Sequence of chain 1.E:
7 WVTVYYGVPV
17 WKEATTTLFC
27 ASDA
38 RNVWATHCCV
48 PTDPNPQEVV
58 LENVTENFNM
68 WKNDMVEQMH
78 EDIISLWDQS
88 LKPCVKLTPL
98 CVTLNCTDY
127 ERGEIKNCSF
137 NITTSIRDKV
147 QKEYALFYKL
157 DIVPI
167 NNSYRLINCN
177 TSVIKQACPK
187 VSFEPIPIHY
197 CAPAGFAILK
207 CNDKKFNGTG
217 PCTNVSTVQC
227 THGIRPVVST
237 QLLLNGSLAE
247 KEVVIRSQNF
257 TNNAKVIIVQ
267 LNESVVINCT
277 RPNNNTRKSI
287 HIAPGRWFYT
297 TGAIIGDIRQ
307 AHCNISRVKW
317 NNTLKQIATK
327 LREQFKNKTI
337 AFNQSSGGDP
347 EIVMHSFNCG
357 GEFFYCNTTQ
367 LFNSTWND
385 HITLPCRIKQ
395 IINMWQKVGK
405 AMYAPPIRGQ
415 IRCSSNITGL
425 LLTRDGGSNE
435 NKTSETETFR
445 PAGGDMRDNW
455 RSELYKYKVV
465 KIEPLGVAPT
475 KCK

The protein below binds the small molecule below.
Small molecule (SMILES): CC(=O)N[C@H]1[C@H](O[C@H]2[C@H](O)[C@@H](NC(C)=O)CO[C@@H]2CO)O[C@H](CO)[C@@H](O[C@@H]2O[C@H](CO)[C@@H](O)[C@H](O)[C@@H]2O)[C@@H]1O

Binding-site contacts:
Ligand atom C8 contacts residue ASN274 of chain 1.E at 4.3 Å.
Ligand atom O6 contacts residue VAL272 of chain 1.E at 4.1 Å.
Ligand atom C3 contacts residue ASN274 of chain 1.E at 3.7 Å.
Ligand atom O5 contacts residue ASN274 of chain 1.E at 2.4 Å (h-bond).
Ligand atom O6 contacts residue ASN274 of chain 1.E at 4.1 Å.
Ligand atom C8 contacts residue SER418 of chain 1.E at 3.6 Å.
Ligand atom C1 contacts residue ASN274 of chain 1.E at 1.4 Å.
Ligand atom C4 contacts residue ASN274 of chain 1.E at 4.2 Å.
Ligand atom O7 contacts residue ARG416 of chain 1.E at 4.0 Å.
Ligand atom O7 contacts residue HIS385 of chain 1.E at 4.1 Å.
Ligand atom C7 contacts residue ASN274 of chain 1.E at 3.0 Å.
Ligand atom O7 contacts residue ASN274 of chain 1.E at 2.9 Å (h-bond).
Ligand atom N2 contacts residue ASN274 of chain 1.E at 2.8 Å (h-bond).
Ligand atom C5 contacts residue ASN274 of chain 1.E at 3.6 Å.
Ligand atom C7 contacts residue SER418 of chain 1.E at 3.5 Å.
Ligand atom O6 contacts residue ASN310 of chain 1.E at 4.2 Å.
Ligand atom O7 contacts residue SER418 of chain 1.E at 3.0 Å (h-bond).
Ligand atom C2 contacts residue ASN274 of chain 1.E at 2.4 Å.
Ligand atom N2 contacts residue SER418 of chain 1.E at 4.5 Å.